Binding-site contacts:
Ligand atom O contacts residue GLY948 of chain 1.B at 3.0 Å (h-bond).
Ligand atom O contacts residue ALA949 of chain 1.B at 4.5 Å.
Ligand atom C contacts residue SER795 of chain 1.B at 3.1 Å.
Ligand atom CB contacts residue PHE661 of chain 1.B at 3.6 Å (hydrophobic).
Ligand atom CA contacts residue PHE661 of chain 1.B at 3.7 Å (hydrophobic).
Ligand atom CG contacts residue PHE661 of chain 1.B at 4.3 Å (hydrophobic).
Ligand atom OXT contacts residue GLY948 of chain 1.B at 3.3 Å (h-bond).
Ligand atom CA contacts residue ARG793 of chain 1.B at 4.2 Å.
Ligand atom C contacts residue ALA949 of chain 1.B at 4.0 Å (hydrophobic).
Ligand atom O contacts residue ARG793 of chain 1.B at 3.0 Å (salt-bridge).
Ligand atom CG contacts residue GLU760 of chain 1.B at 4.0 Å.
Ligand atom CA contacts residue SER795 of chain 1.B at 4.0 Å.
Ligand atom CG contacts residue ILE665 of chain 1.B at 4.2 Å (hydrophobic).
Ligand atom OXT contacts residue SER795 of chain 1.B at 3.6 Å.
Ligand atom CG contacts residue PHE956 of chain 1.B at 3.5 Å (hydrophobic).
Ligand atom O contacts residue ILE947 of chain 1.B at 3.6 Å.
Ligand atom N contacts residue GLU613 of chain 1.B at 4.2 Å.
Ligand atom C contacts residue ILE947 of chain 1.B at 4.3 Å (hydrophobic).
Ligand atom OXT contacts residue PHE956 of chain 1.B at 3.9 Å.
Ligand atom CB contacts residue PHE956 of chain 1.B at 4.2 Å (hydrophobic).
Ligand atom CB contacts residue ALA794 of chain 1.B at 4.2 Å (hydrophobic).
Ligand atom OXT contacts residue ALA949 of chain 1.B at 3.1 Å (h-bond).
Ligand atom OXT contacts residue ILE947 of chain 1.B at 4.0 Å.
Ligand atom CD contacts residue PHE956 of chain 1.B at 3.5 Å (hydrophobic).
Ligand atom N contacts residue PHE661 of chain 1.B at 4.5 Å.
Ligand atom CB contacts residue SER795 of chain 1.B at 3.7 Å.
Ligand atom C contacts residue ARG793 of chain 1.B at 3.8 Å.
Ligand atom C contacts residue GLY948 of chain 1.B at 3.4 Å.
Ligand atom O contacts residue SER795 of chain 1.B at 2.5 Å (h-bond).

Sequence of chain 1.B:
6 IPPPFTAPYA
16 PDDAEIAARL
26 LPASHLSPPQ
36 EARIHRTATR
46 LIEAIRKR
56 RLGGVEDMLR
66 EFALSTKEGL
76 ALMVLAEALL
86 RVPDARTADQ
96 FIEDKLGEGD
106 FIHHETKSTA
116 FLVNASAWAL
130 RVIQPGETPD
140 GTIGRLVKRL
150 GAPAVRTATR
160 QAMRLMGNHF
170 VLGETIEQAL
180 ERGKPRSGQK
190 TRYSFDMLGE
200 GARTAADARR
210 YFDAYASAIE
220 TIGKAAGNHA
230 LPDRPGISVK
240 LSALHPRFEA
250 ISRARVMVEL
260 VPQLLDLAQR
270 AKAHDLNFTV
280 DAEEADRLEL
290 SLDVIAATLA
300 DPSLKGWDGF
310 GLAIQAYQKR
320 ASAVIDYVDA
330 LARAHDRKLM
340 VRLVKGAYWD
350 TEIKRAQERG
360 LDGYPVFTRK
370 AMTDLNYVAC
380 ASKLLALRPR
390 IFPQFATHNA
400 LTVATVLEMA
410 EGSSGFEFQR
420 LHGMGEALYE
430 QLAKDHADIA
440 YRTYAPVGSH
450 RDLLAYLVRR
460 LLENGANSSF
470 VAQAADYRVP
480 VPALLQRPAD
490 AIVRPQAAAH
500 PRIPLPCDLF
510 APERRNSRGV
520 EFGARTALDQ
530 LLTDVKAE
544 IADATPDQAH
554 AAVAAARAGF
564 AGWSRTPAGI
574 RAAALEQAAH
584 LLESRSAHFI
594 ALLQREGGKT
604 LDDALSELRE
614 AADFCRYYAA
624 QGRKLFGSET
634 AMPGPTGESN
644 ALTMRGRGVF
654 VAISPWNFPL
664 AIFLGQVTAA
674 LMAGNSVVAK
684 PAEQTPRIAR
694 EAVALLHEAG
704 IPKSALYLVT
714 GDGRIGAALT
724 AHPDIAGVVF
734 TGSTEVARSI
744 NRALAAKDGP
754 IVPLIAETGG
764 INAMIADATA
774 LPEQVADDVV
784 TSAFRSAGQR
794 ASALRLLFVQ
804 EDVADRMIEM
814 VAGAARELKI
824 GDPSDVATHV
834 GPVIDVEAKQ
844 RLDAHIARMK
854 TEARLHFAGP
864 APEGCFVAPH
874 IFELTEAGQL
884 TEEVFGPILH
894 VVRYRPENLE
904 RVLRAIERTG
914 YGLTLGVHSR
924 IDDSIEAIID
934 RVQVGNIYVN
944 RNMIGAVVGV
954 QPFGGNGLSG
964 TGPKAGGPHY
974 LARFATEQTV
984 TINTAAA

This small molecule binds to this protein.
Small molecule (SMILES): O=C(O)[C@@H]1CCCN1